The protein below binds the small molecule below.
Small molecule (SMILES): Nc1ncnc2c1ncn2[C@@H]1O[C@H](COP(=O)(O)OP(=O)(O)OP(O)(O)=S)[C@@H](O)[C@H]1O

Sequence of chain 1.G:
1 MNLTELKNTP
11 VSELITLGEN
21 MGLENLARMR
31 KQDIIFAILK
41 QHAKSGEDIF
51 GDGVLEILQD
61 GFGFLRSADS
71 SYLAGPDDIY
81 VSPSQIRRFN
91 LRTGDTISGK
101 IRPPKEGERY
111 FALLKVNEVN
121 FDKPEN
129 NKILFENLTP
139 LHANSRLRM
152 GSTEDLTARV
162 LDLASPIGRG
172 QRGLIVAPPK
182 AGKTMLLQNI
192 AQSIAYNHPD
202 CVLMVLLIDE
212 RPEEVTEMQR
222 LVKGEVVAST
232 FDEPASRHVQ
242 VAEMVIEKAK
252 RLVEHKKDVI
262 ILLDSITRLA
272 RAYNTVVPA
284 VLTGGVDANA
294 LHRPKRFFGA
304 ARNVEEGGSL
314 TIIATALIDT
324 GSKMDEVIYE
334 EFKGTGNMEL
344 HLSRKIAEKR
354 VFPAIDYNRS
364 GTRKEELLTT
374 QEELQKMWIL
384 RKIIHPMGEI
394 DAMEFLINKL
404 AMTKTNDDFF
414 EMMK

Binding-site contacts:
Ligand atom C1' contacts residue PHE355 of chain 1.G at 2.5 Å (hydrophobic).
Ligand atom O1A contacts residue THR185 of chain 1.G at 3.7 Å.
Ligand atom PB contacts residue MG1 of chain 1.M at 4.0 Å.
Ligand atom O3A contacts residue THR185 of chain 1.G at 3.5 Å (h-bond).
Ligand atom PB contacts residue GLY183 of chain 1.G at 4.0 Å.
Ligand atom PG contacts residue MG1 of chain 1.M at 3.4 Å.
Ligand atom O2B contacts residue MG1 of chain 1.M at 3.0 Å.
Ligand atom C8 contacts residue PHE355 of chain 1.G at 3.8 Å (hydrophobic).
Ligand atom C5' contacts residue GLY183 of chain 1.G at 3.8 Å.
Ligand atom C2 contacts residue PHE355 of chain 1.G at 3.7 Å (hydrophobic).
Ligand atom N7 contacts residue GLY183 of chain 1.G at 3.8 Å.
Ligand atom O3G contacts residue LYS181 of chain 1.G at 2.8 Å (salt-bridge).
Ligand atom O2G contacts residue THR185 of chain 1.G at 3.8 Å.
Ligand atom O2A contacts residue MET186 of chain 1.G at 3.4 Å.
Ligand atom O1B contacts residue GLY183 of chain 1.G at 3.0 Å (h-bond).
Ligand atom C8 contacts residue GLY183 of chain 1.G at 3.2 Å.
Ligand atom N3 contacts residue PHE355 of chain 1.G at 3.3 Å.
Ligand atom O2B contacts residue LYS184 of chain 1.G at 3.5 Å.
Ligand atom C5 contacts residue PHE355 of chain 1.G at 3.9 Å (hydrophobic).
Ligand atom O1A contacts residue GLU215 of chain 1.G at 3.9 Å.
Ligand atom PB contacts residue THR185 of chain 1.G at 3.7 Å.
Ligand atom O1B contacts residue LYS181 of chain 1.G at 3.4 Å.
Ligand atom O3A contacts residue LYS184 of chain 1.G at 3.3 Å (salt-bridge).
Ligand atom C2' contacts residue PHE355 of chain 1.G at 3.8 Å (hydrophobic).
Ligand atom N9 contacts residue PHE355 of chain 1.G at 3.0 Å.
Ligand atom O1B contacts residue LYS184 of chain 1.G at 3.2 Å (salt-bridge).
Ligand atom O1B contacts residue ALA182 of chain 1.G at 2.9 Å (h-bond).
Ligand atom N6 contacts residue THR158 of chain 1.G at 2.8 Å (h-bond).
Ligand atom N7 contacts residue MET186 of chain 1.G at 3.8 Å.
Ligand atom O2A contacts residue THR185 of chain 1.G at 4.0 Å.
Ligand atom C6 contacts residue THR158 of chain 1.G at 3.9 Å.
Ligand atom O3A contacts residue GLY183 of chain 1.G at 3.5 Å.
Ligand atom O3G contacts residue PRO180 of chain 1.G at 3.8 Å.
Ligand atom O3B contacts residue MG1 of chain 1.M at 3.8 Å.
Ligand atom C4 contacts residue PHE355 of chain 1.G at 3.1 Å (hydrophobic).
Ligand atom O2G contacts residue MG1 of chain 1.M at 2.0 Å.
Ligand atom O2' contacts residue PHE355 of chain 1.G at 3.6 Å.
Ligand atom O4' contacts residue PHE355 of chain 1.G at 2.9 Å.
Ligand atom PB contacts residue LYS184 of chain 1.G at 3.5 Å.
Ligand atom O2B contacts residue THR185 of chain 1.G at 2.6 Å (h-bond).